Binding-site contacts:
Ligand atom OXT contacts residue THR42 of chain 1.D at 2.6 Å (h-bond).
Ligand atom C4 contacts residue LEU264 of chain 1.D at 3.5 Å (hydrophobic).
Ligand atom OXT contacts residue ZN1 of chain 1.X at 3.6 Å.
Ligand atom OXT contacts residue CYS40 of chain 1.D at 4.0 Å.
Ligand atom C5 contacts residue LEU264 of chain 1.D at 4.3 Å (hydrophobic).
Ligand atom C4 contacts residue TRP51 of chain 1.D at 4.0 Å (hydrophobic).
Ligand atom OXT contacts residue HIS63 of chain 1.D at 2.9 Å.
Ligand atom C4 contacts residue ILE287 of chain 1.D at 3.8 Å (hydrophobic).
Ligand atom C2 contacts residue ILE287 of chain 1.D at 3.8 Å (hydrophobic).
Ligand atom C5 contacts residue TRP89 of chain 1.D at 3.3 Å (hydrophobic).
Ligand atom O3 contacts residue ILE287 of chain 1.D at 3.8 Å.
Ligand atom O3 contacts residue THR42 of chain 1.D at 3.3 Å (h-bond).
Ligand atom O3 contacts residue LEU264 of chain 1.D at 4.3 Å.
Ligand atom C4 contacts residue TRP89 of chain 1.D at 3.8 Å (hydrophobic).
Ligand atom C4 contacts residue THR42 of chain 1.D at 4.4 Å.
Ligand atom C4 contacts residue LEU278 of chain 1.F at 4.5 Å (hydrophobic).
Ligand atom C6 contacts residue VAL288 of chain 1.D at 3.8 Å (hydrophobic).
Ligand atom O3 contacts residue TRP51 of chain 1.D at 4.0 Å.
Ligand atom C1 contacts residue TRP89 of chain 1.D at 4.1 Å (hydrophobic).
Ligand atom C2 contacts residue TRP89 of chain 1.D at 3.8 Å (hydrophobic).
Ligand atom C1 contacts residue HIS63 of chain 1.D at 3.4 Å.
Ligand atom C5 contacts residue LEU278 of chain 1.F at 4.2 Å (hydrophobic).
Ligand atom C2 contacts residue THR42 of chain 1.D at 3.8 Å.
Ligand atom C1 contacts residue CYS150 of chain 1.D at 3.8 Å (hydrophobic).
Ligand atom C1 contacts residue VAL288 of chain 1.D at 3.8 Å (hydrophobic).
Ligand atom C5 contacts residue ILE287 of chain 1.D at 3.8 Å (hydrophobic).
Ligand atom C6 contacts residue ILE287 of chain 1.D at 3.8 Å (hydrophobic).
Ligand atom C6 contacts residue TRP89 of chain 1.D at 3.3 Å (hydrophobic).
Ligand atom C1 contacts residue THR42 of chain 1.D at 3.6 Å.
Ligand atom C2 contacts residue VAL288 of chain 1.D at 4.2 Å (hydrophobic).
Ligand atom OXT contacts residue CYS150 of chain 1.D at 3.3 Å (h-bond).
Ligand atom O3 contacts residue TRP89 of chain 1.D at 4.1 Å.

This small molecule binds to this protein.
Small molecule (SMILES): O=Cc1ccco1

Sequence of chain 1.F:
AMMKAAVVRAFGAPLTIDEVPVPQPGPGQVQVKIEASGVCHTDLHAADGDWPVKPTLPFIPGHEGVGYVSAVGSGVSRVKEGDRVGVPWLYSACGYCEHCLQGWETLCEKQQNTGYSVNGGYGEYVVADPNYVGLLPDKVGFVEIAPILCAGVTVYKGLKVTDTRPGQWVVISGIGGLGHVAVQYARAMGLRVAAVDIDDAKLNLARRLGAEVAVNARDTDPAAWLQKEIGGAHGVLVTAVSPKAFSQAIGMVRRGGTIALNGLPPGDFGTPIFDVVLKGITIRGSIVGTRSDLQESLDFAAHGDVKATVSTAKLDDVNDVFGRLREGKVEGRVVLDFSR

Sequence of chain 1.D:
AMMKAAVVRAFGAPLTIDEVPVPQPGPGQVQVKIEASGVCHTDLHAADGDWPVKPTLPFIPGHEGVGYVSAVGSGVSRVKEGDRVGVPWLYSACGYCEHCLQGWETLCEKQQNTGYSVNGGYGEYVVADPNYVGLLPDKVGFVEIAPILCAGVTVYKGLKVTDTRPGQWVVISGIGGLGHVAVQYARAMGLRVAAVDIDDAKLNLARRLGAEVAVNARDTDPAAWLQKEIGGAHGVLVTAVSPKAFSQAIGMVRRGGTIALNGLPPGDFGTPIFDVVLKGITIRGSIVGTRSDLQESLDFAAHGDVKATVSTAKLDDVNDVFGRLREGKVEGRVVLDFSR